Sequence of chain 1.A:
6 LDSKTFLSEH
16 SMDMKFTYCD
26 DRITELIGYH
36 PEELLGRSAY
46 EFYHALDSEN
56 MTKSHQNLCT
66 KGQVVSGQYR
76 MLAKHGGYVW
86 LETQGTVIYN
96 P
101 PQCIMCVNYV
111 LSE

Binding-site contacts:
Ligand atom F5 contacts residue HIS60 of chain 1.A at 3.4 Å.
Ligand atom F2 contacts residue ILE104 of chain 1.A at 3.0 Å.
Ligand atom F2 contacts residue HIS15 of chain 1.A at 3.7 Å.
Ligand atom C9 contacts residue ASN108 of chain 1.A at 3.6 Å.
Ligand atom C5 contacts residue MET76 of chain 1.A at 3.6 Å (hydrophobic).
Ligand atom O1 contacts residue TYR48 of chain 1.A at 3.6 Å.
Ligand atom N1 contacts residue PHE47 of chain 1.A at 3.5 Å.
Ligand atom C6 contacts residue TYR74 of chain 1.A at 3.7 Å (hydrophobic).
Ligand atom F5 contacts residue ILE104 of chain 1.A at 3.5 Å.
Ligand atom F1 contacts residue ASN108 of chain 1.A at 3.1 Å.
Ligand atom O4 contacts residue HIS60 of chain 1.A at 2.6 Å (h-bond).
Ligand atom C7 contacts residue TYR48 of chain 1.A at 3.5 Å (hydrophobic).
Ligand atom O1 contacts residue HIS15 of chain 1.A at 3.4 Å.
Ligand atom C12 contacts residue HIS60 of chain 1.A at 3.7 Å.
Ligand atom O1 contacts residue ALA44 of chain 1.A at 3.4 Å.
Ligand atom C17 contacts residue TYR74 of chain 1.A at 3.5 Å (hydrophobic).
Ligand atom C17 contacts residue MET76 of chain 1.A at 3.6 Å (hydrophobic).
Ligand atom C1 contacts residue TYR48 of chain 1.A at 3.3 Å (hydrophobic).
Ligand atom N1 contacts residue TYR48 of chain 1.A at 3.4 Å.
Ligand atom C7 contacts residue ALA44 of chain 1.A at 3.7 Å (hydrophobic).
Ligand atom F1 contacts residue PHE11 of chain 1.A at 3.3 Å.
Ligand atom F5 contacts residue MET19 of chain 1.A at 3.5 Å.
Ligand atom C3 contacts residue THR88 of chain 1.A at 3.4 Å.
Ligand atom O2 contacts residue LEU63 of chain 1.A at 3.1 Å.
Ligand atom C16 contacts residue SER59 of chain 1.A at 3.5 Å.
Ligand atom C5 contacts residue TYR74 of chain 1.A at 3.7 Å (hydrophobic).
Ligand atom C3 contacts residue MET56 of chain 1.A at 3.7 Å (hydrophobic).
Ligand atom C2 contacts residue TYR48 of chain 1.A at 3.5 Å (hydrophobic).
Ligand atom F3 contacts residue SER59 of chain 1.A at 3.2 Å.
Ligand atom C15 contacts residue HIS15 of chain 1.A at 3.6 Å.
Ligand atom N1 contacts residue MET76 of chain 1.A at 3.0 Å.
Ligand atom C14 contacts residue TYR48 of chain 1.A at 3.6 Å (hydrophobic).
Ligand atom C2 contacts residue TYR74 of chain 1.A at 3.4 Å (hydrophobic).
Ligand atom F2 contacts residue CYS106 of chain 1.A at 3.5 Å.
Ligand atom F3 contacts residue SER71 of chain 1.A at 3.4 Å.
Ligand atom F3 contacts residue MET56 of chain 1.A at 3.1 Å.
Ligand atom O3 contacts residue SER71 of chain 1.A at 3.4 Å.
Ligand atom N1 contacts residue TYR74 of chain 1.A at 3.7 Å.
Ligand atom C17 contacts residue TYR48 of chain 1.A at 3.5 Å (hydrophobic).
Ligand atom O3 contacts residue THR88 of chain 1.A at 3.6 Å (h-bond).

A small-molecule ligand and the protein it binds are described below.
Small molecule (SMILES): N#Cc1cc(F)cc(Oc2ccc(S(=O)(=O)C(F)F)c3c2CC(F)(F)[C@H]3O)c1